A protein and the small-molecule ligand that binds it are described below.
Small molecule (SMILES): CC(=O)N[C@@H]1[C@@H](O)[C@H](O)[C@@H](CO)O[C@H]1O

Binding-site contacts:
Ligand atom C4 contacts residue ASN202 of chain 1.A at 4.4 Å.
Ligand atom C2 contacts residue ASN202 of chain 1.A at 2.6 Å.
Ligand atom C1 contacts residue ASN202 of chain 1.A at 1.5 Å.
Ligand atom O5 contacts residue ASN202 of chain 1.A at 2.5 Å (h-bond).
Ligand atom C7 contacts residue ASN202 of chain 1.A at 3.9 Å.
Ligand atom C5 contacts residue ASN202 of chain 1.A at 3.9 Å.
Ligand atom O7 contacts residue GLY201 of chain 1.A at 3.3 Å.
Ligand atom C7 contacts residue GLY201 of chain 1.A at 3.7 Å.
Ligand atom N2 contacts residue ASN202 of chain 1.A at 2.9 Å (h-bond).
Ligand atom C8 contacts residue GLY201 of chain 1.A at 3.8 Å.
Ligand atom C8 contacts residue THR200 of chain 1.A at 4.2 Å.
Ligand atom O7 contacts residue ASN202 of chain 1.A at 4.3 Å.
Ligand atom C3 contacts residue ASN202 of chain 1.A at 3.9 Å.

Sequence of chain 1.A:
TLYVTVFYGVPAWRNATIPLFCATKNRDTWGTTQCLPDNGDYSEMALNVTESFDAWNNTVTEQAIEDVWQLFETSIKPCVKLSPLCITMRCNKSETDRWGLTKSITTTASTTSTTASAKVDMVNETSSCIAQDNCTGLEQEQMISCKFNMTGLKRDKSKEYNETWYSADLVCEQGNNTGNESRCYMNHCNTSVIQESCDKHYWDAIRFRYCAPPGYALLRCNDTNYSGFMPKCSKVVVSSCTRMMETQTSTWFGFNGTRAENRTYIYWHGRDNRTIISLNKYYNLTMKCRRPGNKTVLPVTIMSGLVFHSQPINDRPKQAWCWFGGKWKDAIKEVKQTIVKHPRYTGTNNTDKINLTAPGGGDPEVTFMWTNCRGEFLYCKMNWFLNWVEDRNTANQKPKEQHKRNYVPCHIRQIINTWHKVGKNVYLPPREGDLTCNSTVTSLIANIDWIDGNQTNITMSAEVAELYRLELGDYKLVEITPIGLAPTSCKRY